Binding-site contacts:
Ligand atom O4 contacts residue TYR534 of chain 1.H at 3.0 Å (h-bond).
Ligand atom O6P contacts residue THR445 of chain 1.H at 3.5 Å (h-bond).
Ligand atom P2 contacts residue THR446 of chain 1.H at 3.6 Å.
Ligand atom O4 contacts residue THR535 of chain 1.H at 3.5 Å (h-bond).
Ligand atom O6 contacts residue THR446 of chain 1.H at 3.2 Å (h-bond).
Ligand atom P2 contacts residue SER450 of chain 1.H at 3.6 Å.
Ligand atom C6 contacts residue THR445 of chain 1.H at 3.8 Å.
Ligand atom O1P contacts residue GLY531 of chain 1.H at 3.1 Å (h-bond).
Ligand atom O2P contacts residue ARG502 of chain 1.H at 2.5 Å (salt-bridge).
Ligand atom O6P contacts residue THR446 of chain 1.H at 3.2 Å (h-bond).
Ligand atom P2 contacts residue SER532 of chain 1.H at 3.5 Å.
Ligand atom O4 contacts residue GLY531 of chain 1.H at 2.5 Å (h-bond).
Ligand atom O4 contacts residue ARG529 of chain 1.H at 3.7 Å.
Ligand atom O6P contacts residue SER532 of chain 1.H at 2.6 Å (h-bond).
Ligand atom O5 contacts residue LEU444 of chain 1.H at 3.6 Å.
Ligand atom P1 contacts residue ARG502 of chain 1.H at 3.5 Å.
Ligand atom C5 contacts residue GLY531 of chain 1.H at 3.5 Å.
Ligand atom O6 contacts residue SER532 of chain 1.H at 3.7 Å.
Ligand atom C3 contacts residue ARG529 of chain 1.H at 3.2 Å.
Ligand atom O4P contacts residue GLY533 of chain 1.H at 3.0 Å (h-bond).
Ligand atom C3 contacts residue GLY531 of chain 1.H at 3.6 Å.
Ligand atom O6P contacts residue THR447 of chain 1.H at 2.7 Å (h-bond).
Ligand atom C6 contacts residue THR535 of chain 1.H at 3.5 Å.
Ligand atom O5P contacts residue THR445 of chain 1.H at 2.5 Å (h-bond).
Ligand atom C6 contacts residue LEU444 of chain 1.H at 3.5 Å (hydrophobic).
Ligand atom P2 contacts residue THR445 of chain 1.H at 3.4 Å.
Ligand atom O1 contacts residue GLY531 of chain 1.H at 3.8 Å.
Ligand atom O3 contacts residue ARG529 of chain 1.H at 2.9 Å (salt-bridge).
Ligand atom O3 contacts residue GLY527 of chain 1.H at 3.1 Å.
Ligand atom O2 contacts residue GLY527 of chain 1.H at 3.8 Å.
Ligand atom O4P contacts residue SER532 of chain 1.H at 3.6 Å.
Ligand atom O4 contacts residue GLY533 of chain 1.H at 3.7 Å.
Ligand atom O5P contacts residue ARG449 of chain 1.H at 3.8 Å.
Ligand atom O6 contacts residue THR445 of chain 1.H at 3.5 Å.
Ligand atom C4 contacts residue GLY531 of chain 1.H at 3.3 Å.
Ligand atom O2 contacts residue LEU444 of chain 1.H at 3.3 Å.
Ligand atom O4P contacts residue SER450 of chain 1.H at 3.5 Å (h-bond).
Ligand atom O5P contacts residue SER450 of chain 1.H at 2.7 Å (h-bond).
Ligand atom O3P contacts residue ARG502 of chain 1.H at 2.7 Å (salt-bridge).
Ligand atom O3P contacts residue TRP495 of chain 1.H at 3.0 Å (h-bond).

Sequence of chain 1.H:
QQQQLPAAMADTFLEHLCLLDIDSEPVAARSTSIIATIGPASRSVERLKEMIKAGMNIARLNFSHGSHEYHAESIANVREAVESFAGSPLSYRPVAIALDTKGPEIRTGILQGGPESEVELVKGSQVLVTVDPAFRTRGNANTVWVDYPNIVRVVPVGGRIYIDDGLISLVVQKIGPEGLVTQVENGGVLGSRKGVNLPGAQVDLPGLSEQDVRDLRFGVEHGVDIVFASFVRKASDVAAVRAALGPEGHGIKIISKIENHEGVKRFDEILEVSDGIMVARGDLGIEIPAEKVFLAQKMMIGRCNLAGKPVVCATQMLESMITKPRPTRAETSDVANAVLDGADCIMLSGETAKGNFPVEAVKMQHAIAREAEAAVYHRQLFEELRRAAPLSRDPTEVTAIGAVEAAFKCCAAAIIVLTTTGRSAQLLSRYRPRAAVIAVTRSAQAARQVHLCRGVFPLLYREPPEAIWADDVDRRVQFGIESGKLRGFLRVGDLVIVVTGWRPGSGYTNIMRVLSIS

The small molecule below binds the protein below.
Small molecule (SMILES): O=P(O)(O)OC[C@H]1O[C@](O)(COP(=O)(O)O)[C@@H](O)[C@@H]1O